Binding-site contacts:
Ligand atom C1 contacts residue GAL1 of chain 1.F at 2.9 Å.
Ligand atom N3 contacts residue GLU49 of chain 1.A at 3.6 Å.
Ligand atom S1 contacts residue TYR36 of chain 1.A at 3.9 Å.
Ligand atom N4 contacts residue GLU49 of chain 1.A at 3.5 Å (salt-bridge).
Ligand atom C3 contacts residue GAL1 of chain 1.F at 4.5 Å.
Ligand atom C4 contacts residue HIS50 of chain 1.A at 3.7 Å.
Ligand atom C1 contacts residue TYR36 of chain 1.A at 4.4 Å (hydrophobic).
Ligand atom C6 contacts residue HIS50 of chain 1.A at 3.6 Å.
Ligand atom C1 contacts residue HIS50 of chain 1.A at 3.5 Å.
Ligand atom C12 contacts residue GLU49 of chain 1.A at 4.2 Å.
Ligand atom C3 contacts residue GLN53 of chain 1.A at 4.0 Å.
Ligand atom C11 contacts residue PRO51 of chain 1.A at 4.2 Å (hydrophobic).
Ligand atom N3 contacts residue PRO51 of chain 1.A at 3.9 Å.
Ligand atom C5 contacts residue HIS50 of chain 1.A at 3.7 Å.
Ligand atom C2 contacts residue HIS50 of chain 1.A at 3.4 Å.
Ligand atom N3 contacts residue HIS50 of chain 1.A at 4.3 Å.
Ligand atom N2 contacts residue GLU49 of chain 1.A at 4.4 Å.
Ligand atom C2 contacts residue GLN53 of chain 1.A at 3.8 Å.
Ligand atom C6 contacts residue GAL1 of chain 1.F at 4.2 Å.
Ligand atom C3 contacts residue HIS50 of chain 1.A at 3.5 Å.
Ligand atom O1 contacts residue PRO51 of chain 1.A at 4.0 Å.
Ligand atom S1 contacts residue HIS50 of chain 1.A at 4.3 Å.
Ligand atom S1 contacts residue GAL1 of chain 1.F at 1.8 Å.
Ligand atom S1 contacts residue PRO38 of chain 1.A at 4.3 Å.
Ligand atom C2 contacts residue GAL1 of chain 1.F at 3.2 Å.

This small molecule binds to this protein.
Small molecule (SMILES): CCNC(=O)[C@@H]1C[C@H](NC(=O)[C@H](Cc2cn(CCNC(=O)c3ccc(S)cc3)nn2)NC)CN1

Sequence of chain 1.A:
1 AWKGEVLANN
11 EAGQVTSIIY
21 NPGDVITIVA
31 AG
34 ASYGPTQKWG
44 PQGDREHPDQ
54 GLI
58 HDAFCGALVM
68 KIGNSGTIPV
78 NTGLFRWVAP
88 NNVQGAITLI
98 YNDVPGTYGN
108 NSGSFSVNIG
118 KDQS